Binding-site contacts:
Ligand atom O13 contacts residue GLU120 of chain 1.A at 3.0 Å (salt-bridge).
Ligand atom N08 contacts residue GLU81 of chain 1.A at 3.9 Å.
Ligand atom C03 contacts residue TYR44 of chain 1.A at 3.9 Å (hydrophobic).
Ligand atom C14 contacts residue MN1 of chain 1.B at 2.8 Å.
Ligand atom C12 contacts residue MN1 of chain 1.C at 3.2 Å.
Ligand atom O13 contacts residue ASP109 of chain 1.A at 3.0 Å (salt-bridge).
Ligand atom C12 contacts residue MN1 of chain 1.B at 2.7 Å.
Ligand atom C14 contacts residue ILE121 of chain 1.A at 3.9 Å (hydrophobic).
Ligand atom O15 contacts residue TYR131 of chain 1.A at 3.5 Å (h-bond).
Ligand atom C14 contacts residue HIS61 of chain 1.A at 3.3 Å.
Ligand atom C09 contacts residue GLU81 of chain 1.A at 3.6 Å.
Ligand atom O10 contacts residue LEU107 of chain 1.A at 4.0 Å.
Ligand atom C07 contacts residue GLU81 of chain 1.A at 4.0 Å.
Ligand atom C22 contacts residue LYS54 of chain 1.A at 3.8 Å.
Ligand atom C14 contacts residue GLU120 of chain 1.A at 3.8 Å.
Ligand atom N08 contacts residue MN1 of chain 1.C at 3.8 Å.
Ligand atom C12 contacts residue HIS61 of chain 1.A at 3.4 Å.
Ligand atom C11 contacts residue MN1 of chain 1.C at 3.4 Å.
Ligand atom O10 contacts residue MN1 of chain 1.C at 1.8 Å.
Ligand atom O13 contacts residue MN1 of chain 1.C at 2.3 Å.
Ligand atom C09 contacts residue MN1 of chain 1.C at 2.7 Å.
Ligand atom C14 contacts residue TYR131 of chain 1.A at 3.8 Å (hydrophobic).
Ligand atom O13 contacts residue MN1 of chain 1.B at 1.9 Å.
Ligand atom C06 contacts residue TYR44 of chain 1.A at 3.4 Å (hydrophobic).
Ligand atom C05 contacts residue TYR44 of chain 1.A at 3.7 Å (hydrophobic).
Ligand atom C26 contacts residue ALA40 of chain 1.A at 4.0 Å (hydrophobic).
Ligand atom O15 contacts residue HIS61 of chain 1.A at 2.9 Å (h-bond).
Ligand atom O02 contacts residue TYR44 of chain 1.A at 3.8 Å.
Ligand atom O15 contacts residue MN1 of chain 1.B at 2.3 Å.
Ligand atom O10 contacts residue GLU81 of chain 1.A at 3.3 Å (salt-bridge).
Ligand atom O15 contacts residue GLU120 of chain 1.A at 3.4 Å (salt-bridge).
Ligand atom O13 contacts residue ILE121 of chain 1.A at 3.9 Å.
Ligand atom O10 contacts residue ASP109 of chain 1.A at 4.0 Å.
Ligand atom C21 contacts residue LYS54 of chain 1.A at 3.9 Å.
Ligand atom C12 contacts residue GLU120 of chain 1.A at 3.7 Å.
Ligand atom O15 contacts residue ILE121 of chain 1.A at 2.8 Å (h-bond).
Ligand atom N16 contacts residue TYR131 of chain 1.A at 3.5 Å (h-bond).
Ligand atom C04 contacts residue TYR44 of chain 1.A at 3.6 Å (hydrophobic).
Ligand atom C01 contacts residue LYS54 of chain 1.A at 3.6 Å.
Ligand atom O13 contacts residue HIS61 of chain 1.A at 3.1 Å.

This small molecule binds to this protein.
Small molecule (SMILES): COc1cc(CCNC(=O)c2nc(-c3ccccc3C)[nH]c(=O)c2O)ccn1

Sequence of chain 1.A:
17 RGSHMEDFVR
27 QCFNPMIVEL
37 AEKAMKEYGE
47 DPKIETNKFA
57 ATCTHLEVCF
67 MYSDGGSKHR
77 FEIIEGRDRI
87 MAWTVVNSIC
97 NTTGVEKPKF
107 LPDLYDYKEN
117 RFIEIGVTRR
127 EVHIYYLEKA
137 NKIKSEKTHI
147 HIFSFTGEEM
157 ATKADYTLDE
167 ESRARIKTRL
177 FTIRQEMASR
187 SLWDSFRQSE